Binding-site contacts:
Ligand atom C2 contacts residue ASN69 of chain 23.D at 4.2 Å.
Ligand atom O7 contacts residue ASN69 of chain 23.D at 3.8 Å.
Ligand atom C4 contacts residue NAG1 of chain 23.X at 3.2 Å.
Ligand atom C6 contacts residue MET33 of chain 23.D at 3.5 Å (hydrophobic).
Ligand atom O5 contacts residue MET33 of chain 23.D at 4.2 Å.
Ligand atom N2 contacts residue ASN69 of chain 23.D at 4.3 Å.
Ligand atom C4 contacts residue VAL31 of chain 23.D at 3.8 Å (hydrophobic).
Ligand atom C2 contacts residue VAL31 of chain 23.D at 4.0 Å (hydrophobic).
Ligand atom O3 contacts residue VAL31 of chain 23.D at 3.6 Å.
Ligand atom O4 contacts residue NAG1 of chain 23.X at 3.0 Å.
Ligand atom C8 contacts residue ASN69 of chain 23.D at 3.4 Å.
Ligand atom C8 contacts residue SER70 of chain 23.D at 3.7 Å.
Ligand atom C1 contacts residue VAL31 of chain 23.D at 4.3 Å (hydrophobic).
Ligand atom C7 contacts residue ASN69 of chain 23.D at 3.8 Å.
Ligand atom C6 contacts residue NAG1 of chain 23.X at 4.3 Å.
Ligand atom O6 contacts residue NAG1 of chain 23.X at 3.0 Å.
Ligand atom C5 contacts residue MET33 of chain 23.D at 3.7 Å (hydrophobic).
Ligand atom O1 contacts residue MET33 of chain 23.D at 3.9 Å.
Ligand atom O1 contacts residue ASN69 of chain 23.D at 2.1 Å (h-bond).
Ligand atom C5 contacts residue VAL31 of chain 23.D at 4.2 Å (hydrophobic).
Ligand atom O1 contacts residue VAL31 of chain 23.D at 3.4 Å (h-bond).
Ligand atom C1 contacts residue ASN69 of chain 23.D at 2.7 Å.
Ligand atom O3 contacts residue NAG1 of chain 23.X at 2.6 Å (h-bond).
Ligand atom C3 contacts residue NAG1 of chain 23.X at 3.7 Å.
Ligand atom C5 contacts residue NAG1 of chain 23.X at 4.4 Å.
Ligand atom C5 contacts residue ASN69 of chain 23.D at 3.7 Å.
Ligand atom O5 contacts residue ASN69 of chain 23.D at 2.8 Å (h-bond).
Ligand atom C8 contacts residue ARG57 of chain 23.D at 4.2 Å.
Ligand atom C6 contacts residue ASN69 of chain 23.D at 4.4 Å.
Ligand atom O1 contacts residue SER70 of chain 23.D at 4.2 Å.
Ligand atom O4 contacts residue VAL31 of chain 23.D at 3.3 Å.
Ligand atom N2 contacts residue VAL31 of chain 23.D at 4.0 Å.
Ligand atom C7 contacts residue SER70 of chain 23.D at 4.4 Å.
Ligand atom C6 contacts residue LEU24 of chain 23.D at 4.5 Å (hydrophobic).
Ligand atom C3 contacts residue VAL31 of chain 23.D at 3.0 Å (hydrophobic).

This protein binds this small molecule.
Small molecule (SMILES): CC(=O)N[C@@H]1[C@@H](O)[C@H](O)[C@@H](CO)O[C@H]1O

Sequence of chain 23.D:
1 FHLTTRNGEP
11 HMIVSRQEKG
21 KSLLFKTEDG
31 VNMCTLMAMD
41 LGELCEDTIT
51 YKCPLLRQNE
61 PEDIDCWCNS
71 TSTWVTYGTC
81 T